A protein and the small-molecule ligand that binds it are described below.
Small molecule (SMILES): Nc1nc2c(ncn2[C@@H]2O[C@H](CO[P](=O)(O)O[P](=O)(O)OP(O)(O)=S)[C@@H](O)[C@H]2O)c(=O)[nH]1

Binding-site contacts:
Ligand atom O1A contacts residue GLY14 of chain 1.A at 3.4 Å.
Ligand atom O2' contacts residue PHE27 of chain 1.A at 3.2 Å.
Ligand atom O6 contacts residue LYS147 of chain 1.A at 3.4 Å (salt-bridge).
Ligand atom O1A contacts residue SER17 of chain 1.A at 2.7 Å (h-bond).
Ligand atom O2B contacts residue MG1 of chain 1.B at 2.3 Å.
Ligand atom C8 contacts residue SER17 of chain 1.A at 3.3 Å.
Ligand atom O3' contacts residue ASN29 of chain 1.A at 2.9 Å (h-bond).
Ligand atom O3G contacts residue LYS15 of chain 1.A at 2.9 Å (salt-bridge).
Ligand atom S1G contacts residue GLN11 of chain 1.A at 3.5 Å.
Ligand atom C5' contacts residue SER12 of chain 1.A at 3.0 Å.
Ligand atom O4' contacts residue LYS116 of chain 1.A at 3.2 Å (salt-bridge).
Ligand atom S1G contacts residue TYR31 of chain 1.A at 3.0 Å (h-bond).
Ligand atom O3' contacts residue TYR31 of chain 1.A at 3.4 Å.
Ligand atom O1B contacts residue VAL13 of chain 1.A at 3.4 Å (h-bond).
Ligand atom O6 contacts residue SER145 of chain 1.A at 3.3 Å.
Ligand atom O2G contacts residue THR34 of chain 1.A at 3.0 Å (h-bond).
Ligand atom N1 contacts residue ASP118 of chain 1.A at 2.7 Å (salt-bridge).
Ligand atom N2 contacts residue LEU119 of chain 1.A at 3.5 Å.
Ligand atom O6 contacts residue LYS116 of chain 1.A at 3.3 Å.
Ligand atom O6 contacts residue ASN115 of chain 1.A at 3.4 Å (h-bond).
Ligand atom O3A contacts residue SER12 of chain 1.A at 3.4 Å.
Ligand atom PB contacts residue MG1 of chain 1.B at 3.3 Å.
Ligand atom O2B contacts residue THR16 of chain 1.A at 2.9 Å (h-bond).
Ligand atom O2A contacts residue TYR31 of chain 1.A at 3.5 Å.
Ligand atom C6 contacts residue ASP118 of chain 1.A at 3.5 Å.
Ligand atom O1B contacts residue LYS15 of chain 1.A at 2.7 Å (salt-bridge).
Ligand atom N7 contacts residue ASN115 of chain 1.A at 3.1 Å (h-bond).
Ligand atom O3G contacts residue GLY60 of chain 1.A at 2.6 Å (h-bond).
Ligand atom O2G contacts residue MG1 of chain 1.B at 2.1 Å.
Ligand atom O2' contacts residue ASN29 of chain 1.A at 3.0 Å (h-bond).
Ligand atom O2B contacts residue LYS15 of chain 1.A at 3.5 Å (salt-bridge).
Ligand atom O1B contacts residue GLY14 of chain 1.A at 3.2 Å (h-bond).
Ligand atom O1A contacts residue THR16 of chain 1.A at 3.5 Å (h-bond).
Ligand atom N2 contacts residue ASP118 of chain 1.A at 2.8 Å (salt-bridge).
Ligand atom O2' contacts residue ASP28 of chain 1.A at 3.1 Å (salt-bridge).
Ligand atom N1 contacts residue LYS147 of chain 1.A at 3.5 Å.
Ligand atom PG contacts residue MG1 of chain 1.B at 3.3 Å.
Ligand atom O3A contacts residue GLY14 of chain 1.A at 3.1 Å (h-bond).
Ligand atom O6 contacts residue ALA146 of chain 1.A at 2.8 Å (h-bond).
Ligand atom O3B contacts residue SER12 of chain 1.A at 2.9 Å (h-bond).

Sequence of chain 1.A:
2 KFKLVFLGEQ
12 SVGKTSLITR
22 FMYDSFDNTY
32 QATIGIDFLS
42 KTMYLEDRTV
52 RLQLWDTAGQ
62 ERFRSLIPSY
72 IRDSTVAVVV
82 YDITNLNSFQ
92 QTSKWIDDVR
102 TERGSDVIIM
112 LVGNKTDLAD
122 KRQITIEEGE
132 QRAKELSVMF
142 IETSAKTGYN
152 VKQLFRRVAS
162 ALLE